Binding-site contacts:
Ligand atom CAB contacts residue VAL51 of chain 1.A at 4.3 Å (hydrophobic).
Ligand atom CAC contacts residue HIS32 of chain 1.A at 3.7 Å.
Ligand atom CAC contacts residue HIS23 of chain 1.D at 4.2 Å.
Ligand atom CAA contacts residue GLY22 of chain 1.D at 4.4 Å.
Ligand atom OAH contacts residue ILE125 of chain 1.A at 4.1 Å.
Ligand atom OAJ contacts residue VAL51 of chain 1.A at 3.4 Å.
Ligand atom CAF contacts residue GLY22 of chain 1.D at 4.2 Å.
Ligand atom CAG contacts residue HIS23 of chain 1.D at 4.2 Å.
Ligand atom CAE contacts residue GLY22 of chain 1.D at 4.0 Å.
Ligand atom CAB contacts residue TYR15 of chain 1.D at 3.7 Å (hydrophobic).
Ligand atom OAH contacts residue HIS32 of chain 1.A at 3.5 Å.
Ligand atom CAC contacts residue TYR15 of chain 1.D at 4.2 Å (hydrophobic).
Ligand atom CAE contacts residue PHE36 of chain 1.A at 4.5 Å (hydrophobic).
Ligand atom CAG contacts residue ALA47 of chain 1.A at 4.3 Å (hydrophobic).
Ligand atom CAA contacts residue HIS23 of chain 1.D at 3.8 Å.
Ligand atom OAH contacts residue GLY22 of chain 1.D at 4.4 Å.
Ligand atom OAH contacts residue TYR15 of chain 1.D at 3.9 Å.
Ligand atom OAI contacts residue ALA47 of chain 1.A at 3.8 Å.
Ligand atom CAF contacts residue HIS23 of chain 1.D at 3.9 Å.
Ligand atom CAF contacts residue VAL51 of chain 1.A at 3.9 Å (hydrophobic).
Ligand atom NAD contacts residue GLY22 of chain 1.D at 3.9 Å.
Ligand atom CAE contacts residue ALA47 of chain 1.A at 4.0 Å (hydrophobic).
Ligand atom CAE contacts residue HIS23 of chain 1.D at 4.2 Å.
Ligand atom CAF contacts residue ALA47 of chain 1.A at 4.3 Å (hydrophobic).
Ligand atom CAE contacts residue HIS32 of chain 1.A at 3.4 Å.
Ligand atom OAH contacts residue THR126 of chain 1.A at 4.4 Å.
Ligand atom OAJ contacts residue HIS23 of chain 1.D at 3.1 Å (h-bond).
Ligand atom CAC contacts residue GLY22 of chain 1.D at 4.1 Å.
Ligand atom OAI contacts residue ARG26 of chain 1.D at 3.2 Å.
Ligand atom CAB contacts residue HIS23 of chain 1.D at 4.0 Å.
Ligand atom NAD contacts residue HIS23 of chain 1.D at 4.3 Å.
Ligand atom CAG contacts residue VAL51 of chain 1.A at 3.7 Å (hydrophobic).
Ligand atom CAA contacts residue VAL51 of chain 1.A at 3.5 Å (hydrophobic).
Ligand atom OAJ contacts residue ARG26 of chain 1.D at 3.0 Å (salt-bridge).
Ligand atom CAB contacts residue GLN20 of chain 1.D at 4.5 Å.
Ligand atom NAD contacts residue PHE36 of chain 1.A at 3.7 Å.
Ligand atom NAD contacts residue HIS32 of chain 1.A at 2.8 Å (h-bond).
Ligand atom CAG contacts residue ARG26 of chain 1.D at 3.5 Å.
Ligand atom CAC contacts residue PHE36 of chain 1.A at 3.9 Å (hydrophobic).
Ligand atom OAH contacts residue PHE36 of chain 1.A at 3.8 Å.

Sequence of chain 1.A:
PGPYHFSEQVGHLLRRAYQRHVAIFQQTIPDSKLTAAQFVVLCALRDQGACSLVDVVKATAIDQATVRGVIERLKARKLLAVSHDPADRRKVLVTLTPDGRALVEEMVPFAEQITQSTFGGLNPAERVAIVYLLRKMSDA

Sequence of chain 1.D:
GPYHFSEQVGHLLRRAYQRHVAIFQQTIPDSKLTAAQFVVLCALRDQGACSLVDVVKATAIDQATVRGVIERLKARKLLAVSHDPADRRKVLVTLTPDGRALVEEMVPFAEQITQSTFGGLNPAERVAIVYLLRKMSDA

The small molecule below binds the protein below.
Small molecule (SMILES): O=C(O)c1ccc(O)nc1